Sequence of chain 1.A:
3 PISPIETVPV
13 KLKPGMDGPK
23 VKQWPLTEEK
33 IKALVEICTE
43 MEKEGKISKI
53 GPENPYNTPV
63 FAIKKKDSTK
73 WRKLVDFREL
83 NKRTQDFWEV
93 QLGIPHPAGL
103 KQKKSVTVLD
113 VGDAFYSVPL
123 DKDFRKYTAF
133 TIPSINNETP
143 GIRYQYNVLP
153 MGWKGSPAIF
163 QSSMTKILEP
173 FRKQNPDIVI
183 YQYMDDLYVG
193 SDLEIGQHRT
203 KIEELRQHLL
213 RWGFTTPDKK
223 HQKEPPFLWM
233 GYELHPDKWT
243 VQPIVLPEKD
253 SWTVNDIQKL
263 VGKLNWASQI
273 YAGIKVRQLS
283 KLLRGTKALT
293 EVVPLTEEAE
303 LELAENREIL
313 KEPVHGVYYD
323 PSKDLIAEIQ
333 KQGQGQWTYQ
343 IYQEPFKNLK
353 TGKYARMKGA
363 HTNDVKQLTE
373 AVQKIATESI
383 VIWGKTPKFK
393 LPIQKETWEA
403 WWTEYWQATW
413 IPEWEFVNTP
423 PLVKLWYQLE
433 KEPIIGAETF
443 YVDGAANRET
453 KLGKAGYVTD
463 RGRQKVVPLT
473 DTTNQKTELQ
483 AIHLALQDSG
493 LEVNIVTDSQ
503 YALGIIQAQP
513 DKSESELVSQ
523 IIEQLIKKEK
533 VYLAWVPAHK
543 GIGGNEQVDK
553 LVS

This protein binds this small molecule.
Small molecule (SMILES): Nc1nc2c(ncn2[C@H]2C[C@H](O)[C@@H](CO[P](=O)(O)O[P](=O)(O)OP(=O)(O)O)O2)c(=O)[nH]1

Binding-site contacts:
Ligand atom O3' contacts residue MET153 of chain 1.A at 3.7 Å.
Ligand atom C5' contacts residue ASP187 of chain 1.A at 3.2 Å.
Ligand atom O2G contacts residue VAL113 of chain 1.A at 3.4 Å (h-bond).
Ligand atom O1A contacts residue ASP112 of chain 1.A at 3.1 Å (salt-bridge).
Ligand atom O1A contacts residue ASP187 of chain 1.A at 3.1 Å (salt-bridge).
Ligand atom O1B contacts residue VAL113 of chain 1.A at 3.1 Å (h-bond).
Ligand atom O1A contacts residue LYS222 of chain 1.A at 3.6 Å.
Ligand atom O3G contacts residue LYS222 of chain 1.A at 3.3 Å (salt-bridge).
Ligand atom C1' contacts residue PHE117 of chain 1.A at 3.7 Å (hydrophobic).
Ligand atom O1B contacts residue ASP187 of chain 1.A at 2.9 Å (salt-bridge).
Ligand atom PB contacts residue MG1 of chain 1.G at 3.3 Å.
Ligand atom PA contacts residue MG1 of chain 1.G at 3.4 Å.
Ligand atom C2' contacts residue PHE117 of chain 1.A at 3.5 Å (hydrophobic).
Ligand atom O1B contacts residue ALA116 of chain 1.A at 3.2 Å (h-bond).
Ligand atom O1G contacts residue ASP115 of chain 1.A at 3.1 Å (salt-bridge).
Ligand atom O1A contacts residue MG1 of chain 1.G at 2.2 Å.
Ligand atom O2B contacts residue MET153 of chain 1.A at 3.4 Å.
Ligand atom O2G contacts residue LYS222 of chain 1.A at 3.0 Å (salt-bridge).
Ligand atom O1B contacts residue MG1 of chain 1.G at 2.1 Å.
Ligand atom O2B contacts residue ASP115 of chain 1.A at 3.6 Å.
Ligand atom O6 contacts residue ARG74 of chain 1.A at 3.7 Å.
Ligand atom O3B contacts residue LYS67 of chain 1.A at 3.2 Å (salt-bridge).
Ligand atom O3B contacts residue ASP115 of chain 1.A at 3.6 Å (salt-bridge).
Ligand atom PG contacts residue LYS222 of chain 1.A at 3.7 Å.
Ligand atom O3' contacts residue PHE117 of chain 1.A at 3.4 Å (h-bond).
Ligand atom O1B contacts residue ASP115 of chain 1.A at 3.5 Å (salt-bridge).
Ligand atom O4' contacts residue MET186 of chain 1.A at 3.4 Å.
Ligand atom O2A contacts residue ARG74 of chain 1.A at 2.8 Å (salt-bridge).
Ligand atom PG contacts residue MG1 of chain 1.G at 3.4 Å.
Ligand atom N2 contacts residue MET153 of chain 1.A at 3.6 Å.
Ligand atom O2G contacts residue ASP112 of chain 1.A at 3.0 Å (salt-bridge).
Ligand atom O2B contacts residue ALA116 of chain 1.A at 3.5 Å (h-bond).
Ligand atom N7 contacts residue ARG74 of chain 1.A at 3.4 Å.
Ligand atom O1G contacts residue GLY114 of chain 1.A at 3.4 Å.
Ligand atom C8 contacts residue ARG74 of chain 1.A at 3.5 Å.
Ligand atom PA contacts residue ARG74 of chain 1.A at 3.6 Å.
Ligand atom N2 contacts residue GLY154 of chain 1.A at 3.2 Å (h-bond).
Ligand atom O3G contacts residue LYS67 of chain 1.A at 3.3 Å (salt-bridge).
Ligand atom O3A contacts residue ARG74 of chain 1.A at 3.2 Å (salt-bridge).
Ligand atom O2G contacts residue MG1 of chain 1.G at 2.1 Å.